Binding-site contacts:
Ligand atom C3' contacts residue LYS68 of chain 1.A at 3.7 Å.
Ligand atom OP3 contacts residue LYS35 of chain 1.A at 2.7 Å (salt-bridge).
Ligand atom OP2 contacts residue GLY66 of chain 1.A at 3.7 Å.
Ligand atom OP1 contacts residue PRO63 of chain 1.A at 3.6 Å.
Ligand atom C3' contacts residue GLY66 of chain 1.A at 3.7 Å.
Ligand atom P contacts residue LYS68 of chain 1.A at 3.9 Å.
Ligand atom O5' contacts residue LYS35 of chain 1.A at 3.8 Å.
Ligand atom O3' contacts residue VAL65 of chain 1.A at 3.8 Å.
Ligand atom C5' contacts residue GLY64 of chain 1.A at 3.2 Å.
Ligand atom O6 contacts residue HIS34 of chain 1.A at 4.0 Å.
Ligand atom OP1 contacts residue LYS68 of chain 1.A at 3.3 Å (salt-bridge).
Ligand atom P contacts residue LYS35 of chain 1.A at 3.6 Å.
Ligand atom OP2 contacts residue LYS68 of chain 1.A at 3.0 Å.
Ligand atom P contacts residue ILE69 of chain 1.A at 3.8 Å.
Ligand atom P contacts residue NA1 of chain 1.I at 3.7 Å.
Ligand atom C1' contacts residue ALA38 of chain 1.A at 3.9 Å (hydrophobic).
Ligand atom OP2 contacts residue THR67 of chain 1.A at 3.9 Å.
Ligand atom C4' contacts residue GLY64 of chain 1.A at 3.3 Å.
Ligand atom OP2 contacts residue LYS68 of chain 1.A at 3.3 Å (salt-bridge).
Ligand atom OP1 contacts residue LYS35 of chain 1.A at 3.7 Å.
Ligand atom OP1 contacts residue GLY64 of chain 1.A at 2.8 Å (h-bond).
Ligand atom O5' contacts residue GLY66 of chain 1.A at 3.5 Å.
Ligand atom P contacts residue GLY66 of chain 1.A at 3.8 Å.
Ligand atom OP1 contacts residue LEU62 of chain 1.A at 3.9 Å.
Ligand atom P contacts residue LYS68 of chain 1.A at 3.6 Å.
Ligand atom O3' contacts residue GLY64 of chain 1.A at 3.4 Å.
Ligand atom P contacts residue GLY64 of chain 1.A at 3.7 Å.
Ligand atom OP1 contacts residue VAL65 of chain 1.A at 3.7 Å.
Ligand atom O4' contacts residue ALA38 of chain 1.A at 3.5 Å.
Ligand atom C5' contacts residue TYR39 of chain 1.A at 3.2 Å (hydrophobic).
Ligand atom O3' contacts residue LYS68 of chain 1.A at 3.7 Å.
Ligand atom OP1 contacts residue THR67 of chain 1.A at 3.6 Å.
Ligand atom OP1 contacts residue GLY66 of chain 1.A at 3.0 Å (h-bond).
Ligand atom O3' contacts residue GLY66 of chain 1.A at 3.9 Å.
Ligand atom N3 contacts residue ALA38 of chain 1.A at 3.6 Å.
Ligand atom OP1 contacts residue LYS68 of chain 1.A at 3.4 Å (salt-bridge).
Ligand atom C5' contacts residue GLY66 of chain 1.A at 3.4 Å.
Ligand atom OP1 contacts residue NA1 of chain 1.I at 2.6 Å (h-bond).
Ligand atom O3' contacts residue ILE69 of chain 1.A at 3.6 Å.
Ligand atom OP1 contacts residue ILE69 of chain 1.A at 2.8 Å (h-bond).

A small-molecule ligand and the protein it binds are described below.
Small molecule (SMILES): Cc1cn([C@H]2C[C@H](O[P](=O)(O)OC[C@H]3O[C@@H](n4ccc(N)nc4=O)C[C@@H]3O[P](=O)(O)OC[C@H]3O[C@@H](n4cnc5c(=O)nc(N)[nH]c54)C[C@@H]3O[P](=O)(O)OC[C@H]3O[C@@H](n4cnc5c(=O)nc(N)[nH]c54)C[C@@H]3O)[C@@H](CO[P](=O)(O)O[C@H]3C[C@H](n4cnc5c(=O)nc(N)[nH]c54)O[C@@H]3COP(=O)(O)O)O2)c(=O)[nH]c1=O

Sequence of chain 1.A:
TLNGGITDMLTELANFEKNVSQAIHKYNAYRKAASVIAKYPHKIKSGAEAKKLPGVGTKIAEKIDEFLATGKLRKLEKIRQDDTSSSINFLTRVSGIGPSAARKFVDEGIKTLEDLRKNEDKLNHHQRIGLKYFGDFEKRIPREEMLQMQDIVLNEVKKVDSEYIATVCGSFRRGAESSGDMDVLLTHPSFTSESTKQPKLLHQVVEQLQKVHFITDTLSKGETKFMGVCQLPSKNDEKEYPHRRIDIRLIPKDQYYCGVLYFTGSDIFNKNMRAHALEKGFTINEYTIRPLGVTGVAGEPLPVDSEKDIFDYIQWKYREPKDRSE